The small molecule below binds the protein below.
Small molecule (SMILES): CC(=O)N[C@@H]1[C@@H](O)[C@H](O)[C@@H](CO)O[C@H]1O

Sequence of chain 1.A:
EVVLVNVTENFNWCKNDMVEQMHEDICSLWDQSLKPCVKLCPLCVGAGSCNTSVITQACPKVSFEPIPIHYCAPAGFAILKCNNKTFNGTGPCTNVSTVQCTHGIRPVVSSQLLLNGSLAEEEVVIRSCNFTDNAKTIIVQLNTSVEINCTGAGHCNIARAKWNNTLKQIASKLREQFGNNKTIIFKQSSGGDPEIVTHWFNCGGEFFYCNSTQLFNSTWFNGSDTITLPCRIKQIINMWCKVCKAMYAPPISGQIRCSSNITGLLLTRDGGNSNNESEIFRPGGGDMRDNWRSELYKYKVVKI

Binding-site contacts:
Ligand atom C3 contacts residue GLU65 of chain 1.A at 4.5 Å.
Ligand atom C4 contacts residue ASN116 of chain 1.A at 4.0 Å.
Ligand atom C3 contacts residue SER272 of chain 1.A at 3.9 Å.
Ligand atom C7 contacts residue ASN116 of chain 1.A at 3.3 Å.
Ligand atom O7 contacts residue VAL108 of chain 1.A at 4.4 Å.
Ligand atom O7 contacts residue ASN116 of chain 1.A at 3.7 Å.
Ligand atom C3 contacts residue SER271 of chain 1.A at 3.7 Å.
Ligand atom C8 contacts residue ASN116 of chain 1.A at 4.3 Å.
Ligand atom O5 contacts residue ASN116 of chain 1.A at 2.4 Å (h-bond).
Ligand atom C8 contacts residue LEU115 of chain 1.A at 3.2 Å (hydrophobic).
Ligand atom C8 contacts residue ASN202 of chain 1.A at 4.2 Å.
Ligand atom O5 contacts residue ARG106 of chain 1.A at 4.3 Å.
Ligand atom C6 contacts residue NAG1 of chain 1.M at 3.9 Å.
Ligand atom C1 contacts residue ASN116 of chain 1.A at 1.4 Å.
Ligand atom O6 contacts residue GLU65 of chain 1.A at 3.7 Å.
Ligand atom C8 contacts residue SER272 of chain 1.A at 3.5 Å.
Ligand atom O3 contacts residue GLU65 of chain 1.A at 3.8 Å.
Ligand atom O5 contacts residue NAG1 of chain 1.M at 4.3 Å.
Ligand atom N2 contacts residue ASN116 of chain 1.A at 2.5 Å (h-bond).
Ligand atom C7 contacts residue VAL108 of chain 1.A at 4.3 Å (hydrophobic).
Ligand atom C7 contacts residue SER272 of chain 1.A at 3.5 Å.
Ligand atom C4 contacts residue GLU65 of chain 1.A at 3.5 Å.
Ligand atom C3 contacts residue ASN116 of chain 1.A at 3.5 Å.
Ligand atom O4 contacts residue GLU65 of chain 1.A at 2.6 Å (salt-bridge).
Ligand atom C1 contacts residue SER271 of chain 1.A at 3.8 Å.
Ligand atom N2 contacts residue SER272 of chain 1.A at 2.6 Å (h-bond).
Ligand atom C2 contacts residue SER271 of chain 1.A at 4.2 Å.
Ligand atom O3 contacts residue CYS270 of chain 1.A at 4.1 Å.
Ligand atom C5 contacts residue NAG1 of chain 1.M at 4.1 Å.
Ligand atom O3 contacts residue ASN116 of chain 1.A at 4.5 Å.
Ligand atom O4 contacts residue SER271 of chain 1.A at 3.9 Å.
Ligand atom C1 contacts residue SER272 of chain 1.A at 3.7 Å.
Ligand atom C4 contacts residue SER271 of chain 1.A at 3.9 Å.
Ligand atom C8 contacts residue VAL108 of chain 1.A at 3.7 Å (hydrophobic).
Ligand atom C5 contacts residue SER271 of chain 1.A at 3.3 Å.
Ligand atom O5 contacts residue SER271 of chain 1.A at 4.1 Å.
Ligand atom C2 contacts residue ASN116 of chain 1.A at 2.1 Å.
Ligand atom C6 contacts residue SER271 of chain 1.A at 4.2 Å.
Ligand atom C2 contacts residue SER272 of chain 1.A at 3.5 Å.
Ligand atom C5 contacts residue ASN116 of chain 1.A at 3.6 Å.